Sequence of chain 1.J:
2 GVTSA

Binding-site contacts:
Ligand atom C3 contacts residue ASP78 of chain 1.I at 3.6 Å.
Ligand atom C7 contacts residue GLU126 of chain 1.I at 3.6 Å.
Ligand atom N2 contacts residue ASN124 of chain 1.I at 3.5 Å (h-bond).
Ligand atom C3 contacts residue THR4 of chain 1.J at 3.1 Å.
Ligand atom C5 contacts residue TRP122 of chain 1.I at 3.7 Å (hydrophobic).
Ligand atom C5 contacts residue THR4 of chain 1.J at 3.0 Å.
Ligand atom N2 contacts residue THR4 of chain 1.J at 2.7 Å (h-bond).
Ligand atom O4 contacts residue ALA77 of chain 1.I at 3.7 Å.
Ligand atom C4 contacts residue ALA77 of chain 1.I at 4.0 Å (hydrophobic).
Ligand atom N2 contacts residue GLU126 of chain 1.I at 3.0 Å (salt-bridge).
Ligand atom C4 contacts residue THR4 of chain 1.J at 3.7 Å.
Ligand atom N2 contacts residue SER5 of chain 1.J at 3.9 Å.
Ligand atom O4 contacts residue ASP78 of chain 1.I at 2.6 Å (salt-bridge).
Ligand atom C7 contacts residue ASN124 of chain 1.I at 3.7 Å.
Ligand atom C8 contacts residue ASN124 of chain 1.I at 3.8 Å.
Ligand atom C6 contacts residue GLN212 of chain 1.I at 3.8 Å.
Ligand atom C8 contacts residue TYR97 of chain 1.I at 3.9 Å (hydrophobic).
Ligand atom O3 contacts residue GLY96 of chain 1.I at 3.0 Å (h-bond).
Ligand atom O3 contacts residue ASP78 of chain 1.I at 2.6 Å (salt-bridge).
Ligand atom C7 contacts residue GLY96 of chain 1.I at 3.8 Å.
Ligand atom O7 contacts residue GLY95 of chain 1.I at 3.7 Å.
Ligand atom C8 contacts residue TRP127 of chain 1.I at 3.7 Å (hydrophobic).
Ligand atom O7 contacts residue GLY96 of chain 1.I at 3.1 Å (h-bond).
Ligand atom O5 contacts residue THR4 of chain 1.J at 2.3 Å (h-bond).
Ligand atom O6 contacts residue GLN212 of chain 1.I at 3.3 Å (h-bond).
Ligand atom C8 contacts residue SER5 of chain 1.J at 3.6 Å.
Ligand atom O3 contacts residue TRP122 of chain 1.I at 3.7 Å.
Ligand atom C3 contacts residue ASN124 of chain 1.I at 3.5 Å.
Ligand atom C1 contacts residue THR4 of chain 1.J at 1.3 Å.
Ligand atom C7 contacts residue SER5 of chain 1.J at 3.9 Å.
Ligand atom O3 contacts residue ASN124 of chain 1.I at 3.0 Å (h-bond).
Ligand atom O4 contacts residue GLY211 of chain 1.I at 3.2 Å.
Ligand atom C8 contacts residue GLU126 of chain 1.I at 3.2 Å.
Ligand atom C4 contacts residue ASP78 of chain 1.I at 3.5 Å.
Ligand atom O3 contacts residue GLY95 of chain 1.I at 3.7 Å.
Ligand atom C6 contacts residue TRP122 of chain 1.I at 3.7 Å (hydrophobic).
Ligand atom C3 contacts residue TRP122 of chain 1.I at 3.5 Å (hydrophobic).
Ligand atom O7 contacts residue TYR97 of chain 1.I at 3.9 Å.
Ligand atom C4 contacts residue TRP122 of chain 1.I at 3.7 Å (hydrophobic).
Ligand atom C2 contacts residue THR4 of chain 1.J at 2.4 Å.

Sequence of chain 1.I:
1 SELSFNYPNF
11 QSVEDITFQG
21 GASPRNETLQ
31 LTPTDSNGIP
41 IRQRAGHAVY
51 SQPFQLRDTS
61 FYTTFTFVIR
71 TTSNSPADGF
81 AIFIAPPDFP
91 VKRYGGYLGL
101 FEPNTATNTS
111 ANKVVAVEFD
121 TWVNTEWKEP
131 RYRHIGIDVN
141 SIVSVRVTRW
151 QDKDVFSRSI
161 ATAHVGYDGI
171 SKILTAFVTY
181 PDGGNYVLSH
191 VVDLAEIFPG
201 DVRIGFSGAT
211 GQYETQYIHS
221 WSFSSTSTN

A protein and the small-molecule ligand that binds it are described below.
Small molecule (SMILES): CC(=O)N[C@@H]1[C@@H](O)[C@@H](O)[C@@H](CO)O[C@@H]1O